Binding-site contacts:
Ligand atom C6 contacts residue PRO39 of chain 1.B at 4.0 Å (hydrophobic).
Ligand atom C2 contacts residue ASN30 of chain 1.B at 4.0 Å.
Ligand atom C5 contacts residue ASN30 of chain 1.B at 3.9 Å.
Ligand atom O3 contacts residue TYR34 of chain 1.B at 3.4 Å (h-bond).
Ligand atom C1 contacts residue GLN26 of chain 1.B at 4.2 Å.
Ligand atom C6 contacts residue ALA42 of chain 1.B at 4.3 Å (hydrophobic).
Ligand atom O4 contacts residue TYR34 of chain 1.B at 2.8 Å (h-bond).
Ligand atom C3 contacts residue TYR34 of chain 1.B at 4.0 Å (hydrophobic).
Ligand atom O2 contacts residue TYR34 of chain 1.B at 4.5 Å.
Ligand atom C4 contacts residue TYR34 of chain 1.B at 3.5 Å (hydrophobic).
Ligand atom C6 contacts residue VAL32 of chain 1.B at 4.4 Å (hydrophobic).
Ligand atom C1 contacts residue ASN30 of chain 1.B at 3.8 Å.
Ligand atom O2 contacts residue ASP28 of chain 1.B at 2.7 Å (salt-bridge).
Ligand atom C4 contacts residue VAL32 of chain 1.B at 4.3 Å (hydrophobic).
Ligand atom C3 contacts residue GLN26 of chain 1.B at 3.7 Å.
Ligand atom C3 contacts residue ASP28 of chain 1.B at 4.4 Å.
Ligand atom O6 contacts residue ALA42 of chain 1.B at 4.3 Å.
Ligand atom O2 contacts residue GLN26 of chain 1.B at 3.2 Å (h-bond).
Ligand atom C2 contacts residue TYR34 of chain 1.B at 3.6 Å (hydrophobic).
Ligand atom C4 contacts residue ASN30 of chain 1.B at 4.2 Å.
Ligand atom O6 contacts residue ASN30 of chain 1.B at 4.4 Å.
Ligand atom O4 contacts residue ASP28 of chain 1.B at 4.2 Å.
Ligand atom C5 contacts residue ASP28 of chain 1.B at 3.9 Å.
Ligand atom C1 contacts residue TYR34 of chain 1.B at 3.8 Å (hydrophobic).
Ligand atom C6 contacts residue ASP28 of chain 1.B at 4.4 Å.
Ligand atom O3 contacts residue ASP28 of chain 1.B at 4.1 Å.
Ligand atom C2 contacts residue ASP28 of chain 1.B at 3.4 Å.
Ligand atom O2 contacts residue ASN30 of chain 1.B at 3.1 Å (h-bond).
Ligand atom O6 contacts residue PO41 of chain 1.L at 2.8 Å (h-bond).
Ligand atom C6 contacts residue PO41 of chain 1.L at 3.7 Å.
Ligand atom O3 contacts residue GLN26 of chain 1.B at 3.2 Å (h-bond).
Ligand atom C2 contacts residue GLN26 of chain 1.B at 3.7 Å.
Ligand atom C6 contacts residue ASN30 of chain 1.B at 3.9 Å.
Ligand atom C4 contacts residue GLN26 of chain 1.B at 4.4 Å.
Ligand atom O4 contacts residue PRO39 of chain 1.B at 4.1 Å.
Ligand atom O5 contacts residue ASN30 of chain 1.B at 3.2 Å (h-bond).

A protein and the small-molecule ligand that binds it are described below.
Small molecule (SMILES): O=C1O[C@H](CO)[C@@H](O)[C@H](O[C@H]2O[C@H](CO)[C@@H](O)[C@H](O)[C@@H]2O)[C@@H]1O

Sequence of chain 1.B:
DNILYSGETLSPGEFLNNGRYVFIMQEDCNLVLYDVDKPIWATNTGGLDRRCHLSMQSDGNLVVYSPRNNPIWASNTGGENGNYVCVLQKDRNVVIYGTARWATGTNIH